Sequence of chain 1.J:
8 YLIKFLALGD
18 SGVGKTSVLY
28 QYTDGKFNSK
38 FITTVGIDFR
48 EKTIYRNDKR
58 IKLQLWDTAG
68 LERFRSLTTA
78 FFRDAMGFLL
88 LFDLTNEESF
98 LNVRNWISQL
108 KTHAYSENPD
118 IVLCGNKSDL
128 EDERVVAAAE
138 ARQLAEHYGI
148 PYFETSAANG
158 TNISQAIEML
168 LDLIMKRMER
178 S

Binding-site contacts:
Ligand atom O2B contacts residue LYS22 of chain 1.J at 3.1 Å.
Ligand atom O5' contacts residue GLY21 of chain 1.J at 3.5 Å.
Ligand atom O2B contacts residue GLY21 of chain 1.J at 3.0 Å (h-bond).
Ligand atom O2A contacts residue THR23 of chain 1.J at 3.4 Å (h-bond).
Ligand atom N1 contacts residue ASP126 of chain 1.J at 3.0 Å (salt-bridge).
Ligand atom O2A contacts residue SER24 of chain 1.J at 2.4 Å (h-bond).
Ligand atom PB contacts residue MG1 of chain 1.IA at 3.2 Å.
Ligand atom O2G contacts residue SER18 of chain 1.J at 3.0 Å (h-bond).
Ligand atom O2G contacts residue THR40 of chain 1.J at 3.2 Å.
Ligand atom O6 contacts residue LYS124 of chain 1.J at 3.6 Å (salt-bridge).
Ligand atom O2B contacts residue VAL20 of chain 1.J at 3.5 Å (h-bond).
Ligand atom O3G contacts residue LYS22 of chain 1.J at 3.5 Å.
Ligand atom O1B contacts residue THR23 of chain 1.J at 2.3 Å (h-bond).
Ligand atom C8 contacts residue GLY21 of chain 1.J at 3.5 Å.
Ligand atom N3B contacts residue GLY19 of chain 1.J at 3.6 Å (h-bond).
Ligand atom PA contacts residue GLY21 of chain 1.J at 3.4 Å.
Ligand atom PG contacts residue MG1 of chain 1.IA at 3.3 Å.
Ligand atom N3B contacts residue MG1 of chain 1.IA at 3.3 Å.
Ligand atom O3A contacts residue GLY21 of chain 1.J at 3.0 Å.
Ligand atom PA contacts residue SER24 of chain 1.J at 3.4 Å.
Ligand atom PB contacts residue LYS22 of chain 1.J at 3.5 Å.
Ligand atom O2' contacts residue SER36 of chain 1.J at 3.0 Å (h-bond).
Ligand atom O6 contacts residue ALA154 of chain 1.J at 2.8 Å (h-bond).
Ligand atom O2A contacts residue GLY21 of chain 1.J at 2.9 Å.
Ligand atom O2A contacts residue LYS22 of chain 1.J at 3.5 Å (salt-bridge).
Ligand atom O3G contacts residue SER18 of chain 1.J at 2.9 Å.
Ligand atom O6 contacts residue ASN123 of chain 1.J at 3.4 Å (h-bond).
Ligand atom O1B contacts residue LYS22 of chain 1.J at 3.4 Å (salt-bridge).
Ligand atom O1G contacts residue MG1 of chain 1.IA at 2.2 Å.
Ligand atom O5' contacts residue SER24 of chain 1.J at 3.5 Å (h-bond).
Ligand atom O3G contacts residue GLY67 of chain 1.J at 3.0 Å.
Ligand atom O1G contacts residue THR41 of chain 1.J at 3.4 Å.
Ligand atom O1B contacts residue MG1 of chain 1.IA at 2.2 Å.
Ligand atom O2B contacts residue ASP17 of chain 1.J at 3.6 Å.
Ligand atom C2 contacts residue ASP126 of chain 1.J at 3.6 Å.
Ligand atom O3G contacts residue ASP17 of chain 1.J at 3.5 Å (salt-bridge).
Ligand atom N7 contacts residue ASN123 of chain 1.J at 3.1 Å (h-bond).
Ligand atom C8 contacts residue SER24 of chain 1.J at 3.5 Å.
Ligand atom O6 contacts residue SER153 of chain 1.J at 3.5 Å.
Ligand atom N2 contacts residue ASP126 of chain 1.J at 2.8 Å (salt-bridge).

The protein below binds the small molecule below.
Small molecule (SMILES): Nc1nc2c(ncn2[C@@H]2O[C@H](CO[P](=O)(O)O[P](=O)(O)NP(=O)(O)O)[C@@H](O)[C@H]2O)c(=O)[nH]1